Sequence of chain 1.B:
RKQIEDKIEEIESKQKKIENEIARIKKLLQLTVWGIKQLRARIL

Binding-site contacts:
Ligand atom CE2 contacts residue GLN40 of chain 1.B at 3.9 Å.
Ligand atom O contacts residue TRP36 of chain 1.B at 3.5 Å.
Ligand atom CD contacts residue TRP36 of chain 1.B at 3.8 Å (hydrophobic).
Ligand atom CD2 contacts residue LEU33 of chain 1.B at 3.5 Å (hydrophobic).
Ligand atom CZ3 contacts residue ILE38 of chain 2.B at 3.9 Å (hydrophobic).
Ligand atom N contacts residue TRP36 of chain 1.B at 3.6 Å.
Ligand atom C contacts residue TRP36 of chain 1.B at 3.5 Å (hydrophobic).
Ligand atom CE1 contacts residue GLN40 of chain 1.B at 3.9 Å.
Ligand atom CD2 contacts residue TRP36 of chain 1.B at 3.8 Å (hydrophobic).
Ligand atom CZ2 contacts residue LYS39 of chain 2.B at 3.7 Å.
Ligand atom CH2 contacts residue LEU41 of chain 1.B at 3.7 Å (hydrophobic).
Ligand atom CH2 contacts residue ILE38 of chain 2.B at 3.9 Å (hydrophobic).
Ligand atom NE1 contacts residue GLN40 of chain 1.B at 3.8 Å.
Ligand atom C contacts residue GLN40 of chain 1.B at 3.8 Å.
Ligand atom CD2 contacts residue TRP36 of chain 1.B at 3.9 Å (hydrophobic).
Ligand atom CZ contacts residue GLN40 of chain 1.B at 3.5 Å.
Ligand atom CH2 contacts residue LYS39 of chain 2.B at 3.8 Å.
Ligand atom CE2 contacts residue TRP36 of chain 1.B at 3.7 Å (hydrophobic).
Ligand atom C contacts residue TRP36 of chain 1.B at 3.5 Å (hydrophobic).
Ligand atom CA contacts residue TRP36 of chain 1.B at 3.9 Å (hydrophobic).
Ligand atom CD1 contacts residue VAL35 of chain 2.B at 3.7 Å (hydrophobic).
Ligand atom O contacts residue TRP36 of chain 1.B at 3.0 Å (h-bond).
Ligand atom O contacts residue TRP36 of chain 1.B at 3.9 Å.
Ligand atom CH3 contacts residue GLN40 of chain 1.B at 3.5 Å.
Ligand atom CB contacts residue LEU30 of chain 1.B at 3.8 Å (hydrophobic).
Ligand atom N contacts residue GLN40 of chain 1.B at 3.2 Å (h-bond).
Ligand atom CG contacts residue TRP36 of chain 1.B at 3.8 Å (hydrophobic).
Ligand atom CA contacts residue TRP36 of chain 1.B at 3.6 Å (hydrophobic).
Ligand atom CH2 contacts residue GLY37 of chain 1.B at 3.6 Å.
Ligand atom N contacts residue TRP36 of chain 1.B at 3.9 Å.
Ligand atom O contacts residue ARG42 of chain 2.B at 3.6 Å (salt-bridge).
Ligand atom CZ2 contacts residue ARG42 of chain 2.B at 3.9 Å.
Ligand atom OH contacts residue GLN40 of chain 1.B at 3.6 Å (h-bond).
Ligand atom O contacts residue TRP36 of chain 1.B at 3.5 Å (h-bond).
Ligand atom CZ3 contacts residue VAL35 of chain 2.B at 3.8 Å (hydrophobic).
Ligand atom N contacts residue LEU33 of chain 1.B at 3.5 Å.
Ligand atom C contacts residue LEU33 of chain 1.B at 3.8 Å (hydrophobic).
Ligand atom C contacts residue TRP36 of chain 1.B at 3.7 Å (hydrophobic).
Ligand atom CB contacts residue ARG42 of chain 2.B at 3.7 Å.
Ligand atom CH3 contacts residue TRP36 of chain 1.B at 3.5 Å (hydrophobic).

The small molecule below binds the protein below.
Small molecule (SMILES): CC(=O)N[C@H](CCCCN)C(=O)NCC(=O)N[C@H](Cc1c[nH]cn1)C(=O)N1CCC[C@@H]1C(=O)N[C@@H]1CSSC[C@H](C(=O)N[C@H](CCC(=O)O)C(=O)N[C@H](CC(C)C)C(N)=O)NC(=O)[C@@H](CC(C)C)NC(=O)[C@@H](Cc2c[nH]c3ccccc23)NC(=O)[C@@H](CCC(N)=O)NC(=O)[C@@H](Cc2c[nH]c3ccccc23)NC(=O)[C@@H](CCC(=O)O)NC(=O)[C@H]2CCCN2C(=O)[C@@H](Cc2ccc(O)cc2)NC(=O)[C@@H](CC(=O)O)NC1=O

Sequence of chain 2.B:
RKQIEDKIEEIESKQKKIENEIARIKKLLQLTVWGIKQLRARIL